Sequence of chain 1.F:
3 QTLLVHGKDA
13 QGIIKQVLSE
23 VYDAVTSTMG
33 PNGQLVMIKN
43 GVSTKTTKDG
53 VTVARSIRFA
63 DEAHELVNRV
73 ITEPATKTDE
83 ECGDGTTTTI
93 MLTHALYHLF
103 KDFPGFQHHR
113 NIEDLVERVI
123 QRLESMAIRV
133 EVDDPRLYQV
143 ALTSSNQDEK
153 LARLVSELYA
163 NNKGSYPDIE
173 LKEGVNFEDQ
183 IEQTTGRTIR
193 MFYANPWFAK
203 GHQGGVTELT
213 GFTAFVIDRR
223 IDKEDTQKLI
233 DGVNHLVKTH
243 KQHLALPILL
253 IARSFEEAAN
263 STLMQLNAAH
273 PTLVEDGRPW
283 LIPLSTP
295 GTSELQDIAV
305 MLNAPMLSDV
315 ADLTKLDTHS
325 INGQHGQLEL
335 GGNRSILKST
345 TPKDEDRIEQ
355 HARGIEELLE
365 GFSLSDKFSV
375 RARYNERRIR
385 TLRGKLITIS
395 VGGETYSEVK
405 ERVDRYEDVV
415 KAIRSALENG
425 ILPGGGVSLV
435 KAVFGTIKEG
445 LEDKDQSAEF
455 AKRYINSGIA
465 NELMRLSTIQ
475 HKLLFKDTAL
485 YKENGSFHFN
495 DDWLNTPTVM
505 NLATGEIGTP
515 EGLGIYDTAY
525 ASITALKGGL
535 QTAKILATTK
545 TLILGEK

Binding-site contacts:
Ligand atom O3G contacts residue GLY87 of chain 1.F at 2.7 Å (h-bond).
Ligand atom O2G contacts residue VAL53 of chain 1.F at 3.3 Å (h-bond).
Ligand atom O3G contacts residue THR88 of chain 1.F at 3.6 Å (h-bond).
Ligand atom PG contacts residue MG1 of chain 1.DA at 3.4 Å.
Ligand atom O2B contacts residue THR88 of chain 1.F at 2.9 Å (h-bond).
Ligand atom S1G contacts residue ASP51 of chain 1.F at 3.7 Å.
Ligand atom O2A contacts residue GLY32 of chain 1.F at 2.8 Å (h-bond).
Ligand atom O2B contacts residue THR90 of chain 1.F at 3.2 Å (h-bond).
Ligand atom C2' contacts residue ASP521 of chain 1.F at 3.4 Å.
Ligand atom O3B contacts residue THR89 of chain 1.F at 3.5 Å (h-bond).
Ligand atom O3' contacts residue ASP521 of chain 1.F at 2.9 Å (salt-bridge).
Ligand atom O2G contacts residue GLY52 of chain 1.F at 3.6 Å (h-bond).
Ligand atom N1 contacts residue LEU506 of chain 1.F at 3.2 Å (h-bond).
Ligand atom O1A contacts residue K1 of chain 1.EA at 2.6 Å.
Ligand atom N1 contacts residue ILE519 of chain 1.F at 3.7 Å.
Ligand atom O3B contacts residue THR88 of chain 1.F at 3.7 Å.
Ligand atom O2B contacts residue THR89 of chain 1.F at 2.9 Å (h-bond).
Ligand atom O1B contacts residue ASP86 of chain 1.F at 3.0 Å (salt-bridge).
Ligand atom N6 contacts residue ASN505 of chain 1.F at 3.0 Å (h-bond).
Ligand atom O3G contacts residue ASP81 of chain 1.F at 3.4 Å (salt-bridge).
Ligand atom O2' contacts residue GLY429 of chain 1.F at 2.8 Å (h-bond).
Ligand atom O2G contacts residue THR88 of chain 1.F at 3.1 Å (h-bond).
Ligand atom PG contacts residue THR88 of chain 1.F at 3.7 Å.
Ligand atom N1 contacts residue ASN505 of chain 1.F at 3.3 Å (h-bond).
Ligand atom O1B contacts residue GLY87 of chain 1.F at 3.5 Å (h-bond).
Ligand atom O2A contacts residue K1 of chain 1.EA at 2.9 Å.
Ligand atom S1G contacts residue MG1 of chain 1.DA at 1.6 Å.
Ligand atom O3A contacts residue THR89 of chain 1.F at 3.6 Å.
Ligand atom O3' contacts residue GLN474 of chain 1.F at 3.2 Å (h-bond).
Ligand atom PA contacts residue K1 of chain 1.EA at 3.1 Å.
Ligand atom O3G contacts residue ASP86 of chain 1.F at 3.4 Å.
Ligand atom C2 contacts residue MET504 of chain 1.F at 3.6 Å (hydrophobic).
Ligand atom O2B contacts residue GLY87 of chain 1.F at 3.4 Å.
Ligand atom O2G contacts residue ASP51 of chain 1.F at 3.2 Å (salt-bridge).
Ligand atom C3' contacts residue ASP521 of chain 1.F at 3.3 Å.
Ligand atom C6 contacts residue ASN505 of chain 1.F at 3.5 Å.
Ligand atom O2' contacts residue ASP521 of chain 1.F at 3.3 Å (salt-bridge).
Ligand atom O2' contacts residue GLY430 of chain 1.F at 3.7 Å.
Ligand atom O2A contacts residue MET31 of chain 1.F at 3.5 Å.
Ligand atom S1G contacts residue ASP86 of chain 1.F at 3.0 Å (salt-bridge).

This protein binds this small molecule.
Small molecule (SMILES): Nc1ncnc2c1ncn2[C@@H]1O[C@H](COP(=O)(O)OP(=O)(O)OP(O)(O)=S)[C@@H](O)[C@H]1O